Binding-site contacts:
Ligand atom C7 contacts residue ASN252 of chain 1.G at 4.0 Å.
Ligand atom C3 contacts residue ASN252 of chain 1.G at 3.8 Å.
Ligand atom C5 contacts residue PHE208 of chain 1.G at 4.4 Å (hydrophobic).
Ligand atom O5 contacts residue PHE208 of chain 1.G at 3.5 Å.
Ligand atom C8 contacts residue ARG205 of chain 1.G at 3.7 Å.
Ligand atom O6 contacts residue ASP211 of chain 1.G at 3.9 Å.
Ligand atom N2 contacts residue ASN252 of chain 1.G at 3.0 Å (h-bond).
Ligand atom O6 contacts residue SER207 of chain 1.G at 3.8 Å.
Ligand atom C1 contacts residue ASN252 of chain 1.G at 1.4 Å.
Ligand atom N2 contacts residue SER251 of chain 1.G at 4.1 Å.
Ligand atom C1 contacts residue PHE208 of chain 1.G at 4.4 Å (hydrophobic).
Ligand atom C7 contacts residue ARG205 of chain 1.G at 4.4 Å.
Ligand atom C6 contacts residue PHE208 of chain 1.G at 4.0 Å (hydrophobic).
Ligand atom N2 contacts residue ARG205 of chain 1.G at 4.0 Å.
Ligand atom O5 contacts residue ASN252 of chain 1.G at 2.4 Å (h-bond).
Ligand atom C4 contacts residue ASN252 of chain 1.G at 4.3 Å.
Ligand atom C5 contacts residue ASN252 of chain 1.G at 3.7 Å.
Ligand atom C2 contacts residue ASN252 of chain 1.G at 2.5 Å.
Ligand atom O6 contacts residue PHE208 of chain 1.G at 4.0 Å.
Ligand atom C7 contacts residue SER251 of chain 1.G at 3.1 Å.
Ligand atom C8 contacts residue SER251 of chain 1.G at 3.4 Å.
Ligand atom O7 contacts residue SER251 of chain 1.G at 2.5 Å (h-bond).

Sequence of chain 1.G:
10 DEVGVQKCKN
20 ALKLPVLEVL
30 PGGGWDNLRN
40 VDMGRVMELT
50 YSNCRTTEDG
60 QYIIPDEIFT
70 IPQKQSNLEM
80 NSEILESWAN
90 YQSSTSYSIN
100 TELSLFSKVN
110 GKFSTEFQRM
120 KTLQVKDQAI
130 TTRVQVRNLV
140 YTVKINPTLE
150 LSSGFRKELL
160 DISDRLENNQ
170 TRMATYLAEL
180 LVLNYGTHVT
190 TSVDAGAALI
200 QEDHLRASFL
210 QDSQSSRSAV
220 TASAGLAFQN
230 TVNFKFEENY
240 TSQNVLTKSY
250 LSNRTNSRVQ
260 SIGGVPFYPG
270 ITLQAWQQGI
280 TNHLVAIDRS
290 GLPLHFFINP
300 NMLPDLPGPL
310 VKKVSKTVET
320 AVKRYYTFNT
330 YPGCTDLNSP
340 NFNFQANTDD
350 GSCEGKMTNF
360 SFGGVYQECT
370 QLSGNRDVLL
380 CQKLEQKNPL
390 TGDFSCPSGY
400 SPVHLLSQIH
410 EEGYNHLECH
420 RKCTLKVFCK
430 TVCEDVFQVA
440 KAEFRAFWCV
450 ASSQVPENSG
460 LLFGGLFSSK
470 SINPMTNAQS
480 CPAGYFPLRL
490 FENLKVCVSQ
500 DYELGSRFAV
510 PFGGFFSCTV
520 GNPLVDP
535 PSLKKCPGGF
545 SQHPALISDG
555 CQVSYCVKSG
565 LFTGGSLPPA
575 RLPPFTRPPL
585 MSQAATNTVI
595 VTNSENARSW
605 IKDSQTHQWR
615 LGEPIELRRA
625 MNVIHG

The protein below binds the small molecule below.
Small molecule (SMILES): CC(=O)N[C@H]1[C@H](O[C@H]2[C@H](O)[C@@H](NC(C)=O)CO[C@@H]2CO)O[C@H](CO)[C@@H](O)[C@@H]1O